This protein binds this small molecule.
Small molecule (SMILES): CC(=O)N[C@@H]1[C@@H](O)[C@H](O)[C@@H](CO)O[C@H]1O

Binding-site contacts:
Ligand atom C4 contacts residue ASN61 of chain 1.A at 4.3 Å.
Ligand atom C5 contacts residue LEU16 of chain 1.A at 4.4 Å (hydrophobic).
Ligand atom C3 contacts residue ASN61 of chain 1.A at 3.8 Å.
Ligand atom C7 contacts residue SIA1 of chain 1.E at 4.4 Å.
Ligand atom C7 contacts residue ASN61 of chain 1.A at 3.4 Å.
Ligand atom C1 contacts residue ASN61 of chain 1.A at 1.4 Å.
Ligand atom O5 contacts residue ASN61 of chain 1.A at 2.4 Å (h-bond).
Ligand atom O7 contacts residue ASN61 of chain 1.A at 3.4 Å (h-bond).
Ligand atom O6 contacts residue LEU16 of chain 1.A at 3.8 Å.
Ligand atom O5 contacts residue LEU16 of chain 1.A at 4.3 Å.
Ligand atom C2 contacts residue ASN61 of chain 1.A at 2.4 Å.
Ligand atom C5 contacts residue ASN61 of chain 1.A at 3.6 Å.
Ligand atom N2 contacts residue ASN61 of chain 1.A at 2.8 Å (h-bond).
Ligand atom O7 contacts residue SIA1 of chain 1.E at 4.0 Å.

Sequence of chain 1.A:
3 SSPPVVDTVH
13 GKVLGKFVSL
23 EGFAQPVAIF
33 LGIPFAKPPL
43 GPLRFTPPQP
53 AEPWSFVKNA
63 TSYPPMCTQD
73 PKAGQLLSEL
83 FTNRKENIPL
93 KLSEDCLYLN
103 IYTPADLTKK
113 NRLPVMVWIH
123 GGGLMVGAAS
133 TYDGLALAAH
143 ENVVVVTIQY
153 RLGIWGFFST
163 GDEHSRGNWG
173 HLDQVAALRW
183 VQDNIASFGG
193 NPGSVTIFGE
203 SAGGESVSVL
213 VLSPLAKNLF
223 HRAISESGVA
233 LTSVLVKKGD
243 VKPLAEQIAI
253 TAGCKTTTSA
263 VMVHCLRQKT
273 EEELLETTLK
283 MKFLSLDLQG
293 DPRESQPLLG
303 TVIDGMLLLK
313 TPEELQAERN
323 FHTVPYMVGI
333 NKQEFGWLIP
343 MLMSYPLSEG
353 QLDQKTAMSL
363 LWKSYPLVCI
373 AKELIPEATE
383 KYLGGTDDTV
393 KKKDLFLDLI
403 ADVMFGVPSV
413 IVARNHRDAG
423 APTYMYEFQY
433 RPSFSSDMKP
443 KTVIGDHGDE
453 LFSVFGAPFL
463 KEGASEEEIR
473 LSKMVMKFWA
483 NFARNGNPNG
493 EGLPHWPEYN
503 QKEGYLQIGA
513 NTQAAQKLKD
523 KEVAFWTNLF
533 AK